The protein below binds the small molecule below.
Small molecule (SMILES): OC[C@H]1O[C@H](O)[C@@H](O)[C@@H](O)[C@@H]1O

Sequence of chain 1.A:
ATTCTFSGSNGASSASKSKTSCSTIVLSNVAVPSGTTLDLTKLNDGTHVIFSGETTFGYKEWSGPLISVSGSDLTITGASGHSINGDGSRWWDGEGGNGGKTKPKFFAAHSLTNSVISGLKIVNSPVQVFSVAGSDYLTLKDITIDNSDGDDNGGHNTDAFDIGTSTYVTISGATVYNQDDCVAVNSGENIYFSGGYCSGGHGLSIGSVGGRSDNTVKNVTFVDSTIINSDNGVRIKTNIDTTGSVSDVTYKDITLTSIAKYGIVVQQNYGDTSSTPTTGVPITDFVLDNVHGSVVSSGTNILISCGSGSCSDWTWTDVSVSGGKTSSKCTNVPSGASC

Binding-site contacts:
Ligand atom O3 contacts residue VAL26 of chain 1.A at 4.4 Å.
Ligand atom O3 contacts residue THR5 of chain 1.A at 4.1 Å.
Ligand atom C3 contacts residue THR5 of chain 1.A at 2.8 Å.
Ligand atom C2 contacts residue THR5 of chain 1.A at 2.4 Å.
Ligand atom C3 contacts residue VAL26 of chain 1.A at 4.2 Å (hydrophobic).
Ligand atom C1 contacts residue CYS4 of chain 1.A at 4.0 Å (hydrophobic).
Ligand atom O2 contacts residue THR5 of chain 1.A at 3.6 Å.
Ligand atom O5 contacts residue THR5 of chain 1.A at 2.3 Å (h-bond).
Ligand atom C2 contacts residue THR3 of chain 1.A at 4.0 Å.
Ligand atom O3 contacts residue THR3 of chain 1.A at 4.2 Å.
Ligand atom C3 contacts residue THR3 of chain 1.A at 4.5 Å.
Ligand atom C5 contacts residue THR5 of chain 1.A at 2.8 Å.
Ligand atom C6 contacts residue THR5 of chain 1.A at 4.2 Å.
Ligand atom C4 contacts residue THR5 of chain 1.A at 3.3 Å.
Ligand atom C1 contacts residue THR5 of chain 1.A at 1.4 Å.
Ligand atom O4 contacts residue THR5 of chain 1.A at 4.2 Å.